Binding-site contacts:
Ligand atom CAP contacts residue TRP24 of chain 1.B at 3.8 Å (hydrophobic).
Ligand atom CAM contacts residue TRP24 of chain 1.B at 3.9 Å (hydrophobic).
Ligand atom CAN contacts residue MET116 of chain 1.B at 3.7 Å (hydrophobic).
Ligand atom CAS contacts residue SER17 of chain 1.B at 3.7 Å.
Ligand atom CAX contacts residue MET116 of chain 1.B at 3.8 Å (hydrophobic).
Ligand atom CAS contacts residue ILE342 of chain 1.B at 4.0 Å (hydrophobic).
Ligand atom CAW contacts residue TRP24 of chain 1.B at 3.6 Å (hydrophobic).
Ligand atom CAS contacts residue GLU21 of chain 1.B at 3.3 Å.
Ligand atom CAA contacts residue TRP24 of chain 1.B at 3.5 Å (hydrophobic).
Ligand atom CL contacts residue GLY16 of chain 1.B at 4.0 Å.
Ligand atom CAC contacts residue MET116 of chain 1.B at 4.0 Å (hydrophobic).
Ligand atom CAD contacts residue LEU20 of chain 1.B at 3.6 Å (hydrophobic).
Ligand atom CAH contacts residue LEU20 of chain 1.B at 3.8 Å (hydrophobic).
Ligand atom CAY contacts residue TRP24 of chain 1.B at 3.8 Å (hydrophobic).
Ligand atom CAI contacts residue TYR113 of chain 1.B at 3.6 Å (hydrophobic).
Ligand atom CAD contacts residue TRP24 of chain 1.B at 3.6 Å (hydrophobic).
Ligand atom CAX contacts residue TRP24 of chain 1.B at 3.8 Å (hydrophobic).
Ligand atom CAR contacts residue SER17 of chain 1.B at 3.4 Å.
Ligand atom CAV contacts residue GLU21 of chain 1.B at 3.4 Å.
Ligand atom OAQ contacts residue TRP24 of chain 1.B at 3.8 Å.
Ligand atom CAT contacts residue GLU21 of chain 1.B at 3.3 Å.
Ligand atom CAJ contacts residue LEU20 of chain 1.B at 4.0 Å (hydrophobic).
Ligand atom CAA contacts residue LEU20 of chain 1.B at 3.8 Å (hydrophobic).
Ligand atom CL contacts residue TYR113 of chain 1.B at 3.8 Å.
Ligand atom CAB contacts residue PHE117 of chain 1.B at 3.8 Å (hydrophobic).
Ligand atom CAF contacts residue MET116 of chain 1.B at 3.7 Å (hydrophobic).
Ligand atom CL contacts residue SER17 of chain 1.B at 3.9 Å.
Ligand atom CL contacts residue LEU20 of chain 1.B at 4.0 Å.
Ligand atom CL contacts residue GLY52 of chain 1.B at 3.1 Å.
Ligand atom CAC contacts residue TYR113 of chain 1.B at 4.0 Å (hydrophobic).
Ligand atom CAR contacts residue ILE342 of chain 1.B at 4.0 Å (hydrophobic).
Ligand atom CAC contacts residue LEU20 of chain 1.B at 4.0 Å (hydrophobic).
Ligand atom CAI contacts residue LEU20 of chain 1.B at 3.8 Å (hydrophobic).
Ligand atom NAU contacts residue GLU21 of chain 1.B at 2.4 Å (salt-bridge).
Ligand atom CAW contacts residue GLU21 of chain 1.B at 3.5 Å.
Ligand atom CAR contacts residue LEU20 of chain 1.B at 3.9 Å (hydrophobic).
Ligand atom CAB contacts residue LEU20 of chain 1.B at 3.9 Å (hydrophobic).
Ligand atom CAF contacts residue TYR113 of chain 1.B at 3.8 Å (hydrophobic).
Ligand atom NAO contacts residue MET116 of chain 1.B at 3.3 Å (h-bond).
Ligand atom CAB contacts residue TRP24 of chain 1.B at 4.0 Å (hydrophobic).

Sequence of chain 1.B:
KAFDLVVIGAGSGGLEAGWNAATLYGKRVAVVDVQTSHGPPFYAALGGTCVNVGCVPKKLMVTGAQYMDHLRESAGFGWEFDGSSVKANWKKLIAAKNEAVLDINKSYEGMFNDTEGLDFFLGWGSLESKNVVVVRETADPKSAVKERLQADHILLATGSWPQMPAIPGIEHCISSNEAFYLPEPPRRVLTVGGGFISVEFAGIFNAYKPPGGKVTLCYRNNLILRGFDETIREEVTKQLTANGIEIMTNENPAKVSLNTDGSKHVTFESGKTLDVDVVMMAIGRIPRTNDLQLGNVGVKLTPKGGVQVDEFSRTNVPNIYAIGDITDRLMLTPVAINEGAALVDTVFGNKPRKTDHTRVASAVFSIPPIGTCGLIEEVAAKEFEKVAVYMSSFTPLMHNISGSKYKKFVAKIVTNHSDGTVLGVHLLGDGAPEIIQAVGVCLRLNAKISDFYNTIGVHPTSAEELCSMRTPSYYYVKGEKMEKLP

This small molecule binds to this protein.
Small molecule (SMILES): CC1=Nc2ccc(Cl)cc2[C@H](c2ccccc2)N1CCNC(=O)c1ccco1